The small molecule below binds the protein below.
Small molecule (SMILES): N[C@@H](CCC(=O)O)C(=O)O

Sequence of chain 1.C:
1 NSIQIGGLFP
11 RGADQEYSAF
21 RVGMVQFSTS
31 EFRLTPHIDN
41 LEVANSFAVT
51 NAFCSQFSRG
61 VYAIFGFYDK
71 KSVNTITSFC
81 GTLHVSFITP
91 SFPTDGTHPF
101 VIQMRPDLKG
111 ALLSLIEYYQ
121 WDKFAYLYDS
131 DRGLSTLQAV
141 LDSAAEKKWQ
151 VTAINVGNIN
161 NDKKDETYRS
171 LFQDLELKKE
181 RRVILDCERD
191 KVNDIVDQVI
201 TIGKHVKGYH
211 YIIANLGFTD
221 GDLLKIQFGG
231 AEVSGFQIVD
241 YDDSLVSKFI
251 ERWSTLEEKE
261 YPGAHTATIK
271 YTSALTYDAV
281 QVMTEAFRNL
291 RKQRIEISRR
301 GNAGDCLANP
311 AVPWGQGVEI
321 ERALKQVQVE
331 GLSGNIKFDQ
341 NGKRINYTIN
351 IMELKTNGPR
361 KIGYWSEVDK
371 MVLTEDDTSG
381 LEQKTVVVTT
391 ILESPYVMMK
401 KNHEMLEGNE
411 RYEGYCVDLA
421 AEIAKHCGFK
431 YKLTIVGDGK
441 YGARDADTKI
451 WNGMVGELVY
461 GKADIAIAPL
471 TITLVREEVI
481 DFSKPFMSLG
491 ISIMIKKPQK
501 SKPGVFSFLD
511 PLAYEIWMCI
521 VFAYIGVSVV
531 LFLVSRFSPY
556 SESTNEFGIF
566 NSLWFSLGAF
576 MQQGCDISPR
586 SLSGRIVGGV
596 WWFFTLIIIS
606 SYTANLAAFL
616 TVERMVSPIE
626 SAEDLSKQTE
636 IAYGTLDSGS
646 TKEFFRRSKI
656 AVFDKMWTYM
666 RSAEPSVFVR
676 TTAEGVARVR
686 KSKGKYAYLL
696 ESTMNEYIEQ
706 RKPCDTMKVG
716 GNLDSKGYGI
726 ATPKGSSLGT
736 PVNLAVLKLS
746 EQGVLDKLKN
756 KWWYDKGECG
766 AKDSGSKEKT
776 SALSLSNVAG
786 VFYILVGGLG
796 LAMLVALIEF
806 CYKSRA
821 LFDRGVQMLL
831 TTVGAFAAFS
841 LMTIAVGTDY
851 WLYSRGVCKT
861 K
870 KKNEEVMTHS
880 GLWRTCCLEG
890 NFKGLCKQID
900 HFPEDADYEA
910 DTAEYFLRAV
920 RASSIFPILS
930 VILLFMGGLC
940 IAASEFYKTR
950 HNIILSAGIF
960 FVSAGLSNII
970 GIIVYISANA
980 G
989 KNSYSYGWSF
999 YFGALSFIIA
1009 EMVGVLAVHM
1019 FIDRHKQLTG

Binding-site contacts:
Ligand atom OE2 contacts residue GLY644 of chain 1.C at 3.1 Å.
Ligand atom OE2 contacts residue LYS647 of chain 1.C at 4.2 Å.
Ligand atom OE1 contacts residue GLU696 of chain 1.C at 3.5 Å (salt-bridge).
Ligand atom OE2 contacts residue SER645 of chain 1.C at 2.5 Å (h-bond).
Ligand atom OE1 contacts residue LYS721 of chain 1.C at 3.8 Å.
Ligand atom CD contacts residue SER645 of chain 1.C at 3.1 Å.
Ligand atom CA contacts residue TYR441 of chain 1.C at 4.1 Å (hydrophobic).
Ligand atom O contacts residue PRO469 of chain 1.C at 4.1 Å.
Ligand atom CA contacts residue THR471 of chain 1.C at 3.3 Å.
Ligand atom C contacts residue SER645 of chain 1.C at 4.0 Å.
Ligand atom O contacts residue LEU470 of chain 1.C at 3.3 Å.
Ligand atom N contacts residue THR471 of chain 1.C at 2.7 Å (h-bond).
Ligand atom OXT contacts residue ARG476 of chain 1.C at 2.4 Å (salt-bridge).
Ligand atom C contacts residue ARG476 of chain 1.C at 3.2 Å.
Ligand atom OXT contacts residue SER645 of chain 1.C at 3.3 Å (h-bond).
Ligand atom C contacts residue THR471 of chain 1.C at 4.1 Å.
Ligand atom CA contacts residue GLU696 of chain 1.C at 3.5 Å.
Ligand atom CA contacts residue SER645 of chain 1.C at 3.9 Å.
Ligand atom CG contacts residue GLU696 of chain 1.C at 4.3 Å.
Ligand atom CD contacts residue THR646 of chain 1.C at 3.3 Å.
Ligand atom N contacts residue PRO469 of chain 1.C at 3.6 Å (h-bond).
Ligand atom N contacts residue LEU470 of chain 1.C at 3.9 Å.
Ligand atom OE2 contacts residue THR646 of chain 1.C at 2.4 Å (h-bond).
Ligand atom CG contacts residue TYR441 of chain 1.C at 3.8 Å (hydrophobic).
Ligand atom CG contacts residue GLY644 of chain 1.C at 3.9 Å.
Ligand atom CB contacts residue TYR441 of chain 1.C at 3.5 Å (hydrophobic).
Ligand atom O contacts residue THR471 of chain 1.C at 3.9 Å.
Ligand atom CD contacts residue GLU696 of chain 1.C at 4.3 Å.
Ligand atom OXT contacts residue TYR441 of chain 1.C at 4.1 Å.
Ligand atom OE1 contacts residue SER645 of chain 1.C at 3.3 Å (h-bond).
Ligand atom CD contacts residue GLY644 of chain 1.C at 4.0 Å.
Ligand atom CB contacts residue GLU696 of chain 1.C at 3.3 Å.
Ligand atom N contacts residue TYR723 of chain 1.C at 3.5 Å.
Ligand atom O contacts residue ARG476 of chain 1.C at 3.4 Å (salt-bridge).
Ligand atom C contacts residue LEU470 of chain 1.C at 4.3 Å (hydrophobic).
Ligand atom CG contacts residue SER645 of chain 1.C at 3.8 Å.
Ligand atom C contacts residue TYR441 of chain 1.C at 3.6 Å (hydrophobic).
Ligand atom N contacts residue GLU696 of chain 1.C at 3.3 Å (salt-bridge).
Ligand atom O contacts residue TYR441 of chain 1.C at 3.3 Å.
Ligand atom OE1 contacts residue THR646 of chain 1.C at 2.9 Å (h-bond).